Sequence of chain 1.L:
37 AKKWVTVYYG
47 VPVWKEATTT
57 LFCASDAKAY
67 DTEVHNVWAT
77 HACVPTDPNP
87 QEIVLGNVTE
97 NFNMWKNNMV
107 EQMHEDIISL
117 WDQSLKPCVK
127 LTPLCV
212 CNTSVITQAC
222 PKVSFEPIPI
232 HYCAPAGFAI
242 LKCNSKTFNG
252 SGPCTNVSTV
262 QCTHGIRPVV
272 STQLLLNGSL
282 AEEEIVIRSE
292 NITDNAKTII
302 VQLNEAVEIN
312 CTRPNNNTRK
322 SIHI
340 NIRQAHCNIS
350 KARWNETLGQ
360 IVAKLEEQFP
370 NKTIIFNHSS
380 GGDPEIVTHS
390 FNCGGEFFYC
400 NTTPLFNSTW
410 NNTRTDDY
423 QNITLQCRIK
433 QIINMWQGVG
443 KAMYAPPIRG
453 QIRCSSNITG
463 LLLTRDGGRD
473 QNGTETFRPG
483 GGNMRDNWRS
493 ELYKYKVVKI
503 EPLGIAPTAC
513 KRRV

This protein binds this small molecule.
Small molecule (SMILES): CC(=O)N[C@H]1[C@H](O[C@H]2[C@H](O)[C@@H](NC(C)=O)CO[C@@H]2CO)O[C@H](CO)[C@@H](O[C@@H]2O[C@H](CO)[C@@H](O)[C@H](O)[C@@H]2O)[C@@H]1O

Binding-site contacts:
Ligand atom C5 contacts residue THR402 of chain 1.L at 4.3 Å.
Ligand atom O7 contacts residue ASN400 of chain 1.L at 3.1 Å (h-bond).
Ligand atom C2 contacts residue ASN400 of chain 1.L at 2.4 Å.
Ligand atom C2 contacts residue THR402 of chain 1.L at 4.0 Å.
Ligand atom C5 contacts residue ASN400 of chain 1.L at 3.6 Å.
Ligand atom O5 contacts residue THR402 of chain 1.L at 4.3 Å.
Ligand atom N2 contacts residue THR402 of chain 1.L at 3.7 Å.
Ligand atom C4 contacts residue ASN400 of chain 1.L at 4.2 Å.
Ligand atom C7 contacts residue ASN400 of chain 1.L at 3.1 Å.
Ligand atom C8 contacts residue ASN400 of chain 1.L at 4.1 Å.
Ligand atom C8 contacts residue THR387 of chain 1.L at 3.7 Å.
Ligand atom N2 contacts residue ASN400 of chain 1.L at 2.8 Å (h-bond).
Ligand atom C1 contacts residue THR402 of chain 1.L at 3.5 Å.
Ligand atom C1 contacts residue ASN400 of chain 1.L at 1.4 Å.
Ligand atom C8 contacts residue THR402 of chain 1.L at 4.1 Å.
Ligand atom C8 contacts residue VAL386 of chain 1.L at 3.7 Å (hydrophobic).
Ligand atom C3 contacts residue THR402 of chain 1.L at 4.1 Å.
Ligand atom O5 contacts residue ASN400 of chain 1.L at 2.4 Å (h-bond).
Ligand atom C3 contacts residue ASN400 of chain 1.L at 3.6 Å.